Sequence of chain 1.J:
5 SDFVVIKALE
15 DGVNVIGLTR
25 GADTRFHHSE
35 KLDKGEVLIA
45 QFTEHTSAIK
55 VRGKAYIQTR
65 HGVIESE

The protein below binds the small molecule below.
Small molecule (SMILES): N[C@@H](Cc1c[nH]c2ccccc12)C(=O)O

Sequence of chain 1.I:
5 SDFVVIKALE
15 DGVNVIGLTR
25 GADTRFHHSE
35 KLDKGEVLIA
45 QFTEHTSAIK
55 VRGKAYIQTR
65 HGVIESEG

Binding-site contacts:
Ligand atom O contacts residue THR23 of chain 1.I at 4.0 Å.
Ligand atom CZ2 contacts residue ALA44 of chain 1.J at 4.0 Å (hydrophobic).
Ligand atom CB contacts residue SER51 of chain 1.I at 3.4 Å.
Ligand atom CZ2 contacts residue ILE53 of chain 1.J at 3.9 Å (hydrophobic).
Ligand atom CG contacts residue SER51 of chain 1.I at 3.9 Å.
Ligand atom CB contacts residue THR23 of chain 1.I at 3.6 Å.
Ligand atom CB contacts residue THR28 of chain 1.I at 3.5 Å.
Ligand atom OXT contacts residue HIS49 of chain 1.J at 3.9 Å.
Ligand atom CA contacts residue SER51 of chain 1.I at 3.9 Å.
Ligand atom CH2 contacts residue ILE20 of chain 1.J at 4.0 Å (hydrophobic).
Ligand atom CH2 contacts residue GLY21 of chain 1.J at 3.5 Å.
Ligand atom O contacts residue GLY25 of chain 1.I at 3.1 Å (h-bond).
Ligand atom C contacts residue THR47 of chain 1.J at 3.4 Å.
Ligand atom O contacts residue THR47 of chain 1.J at 3.5 Å.
Ligand atom CA contacts residue THR28 of chain 1.I at 3.2 Å.
Ligand atom O contacts residue SER51 of chain 1.I at 2.9 Å (h-bond).
Ligand atom NE1 contacts residue GLN45 of chain 1.J at 2.9 Å (h-bond).
Ligand atom CZ3 contacts residue GLY21 of chain 1.J at 3.6 Å.
Ligand atom N contacts residue ARG24 of chain 1.I at 3.8 Å.
Ligand atom N contacts residue ASP27 of chain 1.I at 3.1 Å (salt-bridge).
Ligand atom OXT contacts residue THR47 of chain 1.J at 2.5 Å (h-bond).
Ligand atom N contacts residue THR28 of chain 1.I at 2.9 Å (h-bond).
Ligand atom CZ3 contacts residue HIS32 of chain 1.J at 3.9 Å.
Ligand atom CA contacts residue THR23 of chain 1.I at 3.6 Å.
Ligand atom CE2 contacts residue GLN45 of chain 1.J at 3.9 Å.
Ligand atom CE3 contacts residue HIS32 of chain 1.J at 3.8 Å.
Ligand atom CD1 contacts residue THR47 of chain 1.J at 3.8 Å.
Ligand atom C contacts residue SER51 of chain 1.I at 3.6 Å.
Ligand atom O contacts residue ARG24 of chain 1.I at 3.5 Å.
Ligand atom CZ2 contacts residue THR50 of chain 1.J at 3.9 Å.
Ligand atom N contacts residue GLY25 of chain 1.I at 2.7 Å (h-bond).
Ligand atom NE1 contacts residue ALA44 of chain 1.J at 3.8 Å.
Ligand atom OXT contacts residue THR50 of chain 1.J at 2.8 Å (h-bond).
Ligand atom C contacts residue GLY25 of chain 1.I at 3.5 Å.
Ligand atom C contacts residue THR50 of chain 1.J at 3.9 Å.
Ligand atom NE1 contacts residue SER51 of chain 1.I at 4.0 Å.
Ligand atom CA contacts residue GLY25 of chain 1.I at 3.4 Å.
Ligand atom CD1 contacts residue SER51 of chain 1.I at 3.5 Å.
Ligand atom N contacts residue THR23 of chain 1.I at 2.6 Å (h-bond).
Ligand atom CD1 contacts residue GLN45 of chain 1.J at 3.6 Å.